Binding-site contacts:
Ligand atom C30 contacts residue TYR102 of chain 1.D at 3.5 Å (hydrophobic).
Ligand atom O44 contacts residue TYR204 of chain 1.D at 3.2 Å (h-bond).
Ligand atom C7 contacts residue TYR102 of chain 1.D at 3.7 Å (hydrophobic).
Ligand atom C6 contacts residue TYR204 of chain 1.D at 3.7 Å (hydrophobic).
Ligand atom C53 contacts residue VAL117 of chain 1.C at 3.9 Å (hydrophobic).
Ligand atom C51 contacts residue TYR204 of chain 1.D at 3.8 Å (hydrophobic).
Ligand atom C30 contacts residue TRP156 of chain 1.D at 3.3 Å (hydrophobic).
Ligand atom C30 contacts residue SER155 of chain 1.D at 3.2 Å.
Ligand atom C6 contacts residue TRP156 of chain 1.D at 3.5 Å (hydrophobic).
Ligand atom N31 contacts residue TRP156 of chain 1.D at 3.0 Å (h-bond).
Ligand atom C34 contacts residue TRP156 of chain 1.D at 3.5 Å (hydrophobic).
Ligand atom C35 contacts residue ILE127 of chain 1.C at 3.9 Å (hydrophobic).
Ligand atom C14 contacts residue SER176 of chain 1.C at 3.7 Å.
Ligand atom C14 contacts residue TYR64 of chain 1.C at 3.8 Å (hydrophobic).
Ligand atom C33 contacts residue TRP156 of chain 1.D at 3.6 Å (hydrophobic).
Ligand atom C36 contacts residue ILE127 of chain 1.C at 3.7 Å (hydrophobic).
Ligand atom C22 contacts residue TYR197 of chain 1.D at 3.2 Å (hydrophobic).
Ligand atom C80 contacts residue TYR204 of chain 1.D at 3.1 Å (hydrophobic).
Ligand atom C9 contacts residue TYR102 of chain 1.D at 3.5 Å (hydrophobic).
Ligand atom C50 contacts residue VAL157 of chain 1.D at 3.3 Å (hydrophobic).
Ligand atom C35 contacts residue TRP156 of chain 1.D at 3.8 Å (hydrophobic).
Ligand atom C13 contacts residue TYR64 of chain 1.C at 3.5 Å (hydrophobic).
Ligand atom C38 contacts residue TRP156 of chain 1.D at 3.7 Å (hydrophobic).
Ligand atom C49 contacts residue VAL157 of chain 1.D at 3.6 Å (hydrophobic).
Ligand atom C3 contacts residue TYR64 of chain 1.C at 3.3 Å (hydrophobic).
Ligand atom C28 contacts residue TYR197 of chain 1.D at 3.7 Å (hydrophobic).
Ligand atom O1 contacts residue TYR197 of chain 1.D at 3.6 Å (h-bond).
Ligand atom C2 contacts residue SER176 of chain 1.C at 3.8 Å.
Ligand atom C8 contacts residue TYR64 of chain 1.C at 3.8 Å (hydrophobic).
Ligand atom C53 contacts residue ARG88 of chain 1.C at 3.2 Å.
Ligand atom C23 contacts residue TYR204 of chain 1.D at 3.6 Å (hydrophobic).
Ligand atom O52 contacts residue TYR204 of chain 1.D at 2.7 Å (h-bond).
Ligand atom C10 contacts residue TRP156 of chain 1.D at 3.6 Å (hydrophobic).
Ligand atom C9 contacts residue TYR64 of chain 1.C at 3.7 Å (hydrophobic).
Ligand atom C22 contacts residue TYR204 of chain 1.D at 3.8 Å (hydrophobic).
Ligand atom C80 contacts residue CYS199 of chain 1.D at 3.9 Å (hydrophobic).
Ligand atom O6 contacts residue LYS152 of chain 1.D at 3.1 Å.
Ligand atom C12 contacts residue TYR64 of chain 1.C at 3.9 Å (hydrophobic).
Ligand atom C37 contacts residue ILE127 of chain 1.C at 3.7 Å (hydrophobic).
Ligand atom C50 contacts residue ARG88 of chain 1.C at 3.9 Å.

This small molecule binds to this protein.
Small molecule (SMILES): C=C1CCCC2=NC[C@H](C)[C@@H](C)C[C@@]23CCC([C@@H]2C[C@H](C)C(=O)O2)=C(C)[C@@H]3/C=C(\C)[C@@H](O)C[C@@H]2CC[C@@]3(CC[C@@]4(O[C@@H](CC[C@@]4(C)O)C1)O3)O2

Sequence of chain 1.D:
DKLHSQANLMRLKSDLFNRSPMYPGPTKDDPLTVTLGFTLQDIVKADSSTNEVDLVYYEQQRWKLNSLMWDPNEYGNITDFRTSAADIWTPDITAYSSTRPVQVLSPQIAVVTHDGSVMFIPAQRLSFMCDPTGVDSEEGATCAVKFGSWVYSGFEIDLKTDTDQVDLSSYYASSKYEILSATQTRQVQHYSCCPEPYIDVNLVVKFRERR

Sequence of chain 1.C:
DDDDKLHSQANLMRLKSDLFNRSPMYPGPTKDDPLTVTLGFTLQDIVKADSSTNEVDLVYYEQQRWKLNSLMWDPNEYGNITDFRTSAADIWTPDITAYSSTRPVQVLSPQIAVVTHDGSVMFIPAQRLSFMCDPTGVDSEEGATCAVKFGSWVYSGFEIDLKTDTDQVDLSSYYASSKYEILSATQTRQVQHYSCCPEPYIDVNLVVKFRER